A protein and the small-molecule ligand that binds it are described below.
Small molecule (SMILES): N[C@@H](Cc1c[nH]c2ccccc12)C(=O)O

Sequence of chain 1.A:
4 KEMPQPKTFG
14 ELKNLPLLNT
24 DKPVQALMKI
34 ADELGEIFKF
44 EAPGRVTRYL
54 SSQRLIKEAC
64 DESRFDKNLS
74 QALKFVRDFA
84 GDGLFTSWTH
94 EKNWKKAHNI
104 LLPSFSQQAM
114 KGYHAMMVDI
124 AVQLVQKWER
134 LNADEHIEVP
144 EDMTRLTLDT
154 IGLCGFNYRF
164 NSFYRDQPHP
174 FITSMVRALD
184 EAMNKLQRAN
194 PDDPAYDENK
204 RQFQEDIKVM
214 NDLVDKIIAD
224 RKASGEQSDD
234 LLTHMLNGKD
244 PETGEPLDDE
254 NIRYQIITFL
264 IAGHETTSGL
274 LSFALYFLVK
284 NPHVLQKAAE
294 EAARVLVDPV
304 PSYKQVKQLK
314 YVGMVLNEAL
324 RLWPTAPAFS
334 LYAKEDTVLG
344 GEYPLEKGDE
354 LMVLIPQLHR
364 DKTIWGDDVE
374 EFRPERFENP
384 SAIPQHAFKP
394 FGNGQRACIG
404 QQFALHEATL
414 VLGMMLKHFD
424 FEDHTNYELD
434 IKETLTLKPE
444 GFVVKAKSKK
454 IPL

Binding-site contacts:
Ligand atom CD1 contacts residue TYR52 of chain 1.A at 3.8 Å (hydrophobic).
Ligand atom CB contacts residue THR50 of chain 1.A at 3.9 Å.
Ligand atom CH2 contacts residue LEU18 of chain 1.A at 3.8 Å (hydrophobic).
Ligand atom N contacts residue TYR52 of chain 1.A at 3.7 Å.
Ligand atom CD2 contacts residue ARG48 of chain 1.A at 4.2 Å.
Ligand atom CE3 contacts residue LEU189 of chain 1.A at 4.0 Å (hydrophobic).
Ligand atom CD1 contacts residue LEU21 of chain 1.A at 4.2 Å (hydrophobic).
Ligand atom O contacts residue SER73 of chain 1.A at 3.5 Å.
Ligand atom CD1 contacts residue PHE43 of chain 1.A at 3.6 Å (hydrophobic).
Ligand atom CE2 contacts residue LEU21 of chain 1.A at 4.1 Å (hydrophobic).
Ligand atom CZ2 contacts residue LEU18 of chain 1.A at 3.5 Å (hydrophobic).
Ligand atom CG contacts residue THR50 of chain 1.A at 4.2 Å.
Ligand atom NE1 contacts residue LEU21 of chain 1.A at 4.0 Å.
Ligand atom CB contacts residue 87X1 of chain 1.E at 3.4 Å.
Ligand atom CE2 contacts residue ARG48 of chain 1.A at 4.0 Å.
Ligand atom OXT contacts residue 87X1 of chain 1.E at 3.8 Å.
Ligand atom C contacts residue SER73 of chain 1.A at 3.6 Å.
Ligand atom CA contacts residue TYR52 of chain 1.A at 3.9 Å (hydrophobic).
Ligand atom CG contacts residue 87X1 of chain 1.E at 4.1 Å.
Ligand atom CZ2 contacts residue ALA45 of chain 1.A at 3.7 Å (hydrophobic).
Ligand atom CB contacts residue TYR52 of chain 1.A at 3.4 Å (hydrophobic).
Ligand atom CZ3 contacts residue ARG48 of chain 1.A at 4.1 Å.
Ligand atom O contacts residue GLN74 of chain 1.A at 2.8 Å (h-bond).
Ligand atom CA contacts residue 87X1 of chain 1.E at 2.5 Å.
Ligand atom CG contacts residue TYR52 of chain 1.A at 3.9 Å (hydrophobic).
Ligand atom CA contacts residue MET355 of chain 1.A at 4.1 Å (hydrophobic).
Ligand atom CH2 contacts residue LEU189 of chain 1.A at 3.9 Å (hydrophobic).
Ligand atom CZ3 contacts residue GLN74 of chain 1.A at 3.8 Å.
Ligand atom CZ3 contacts residue LEU189 of chain 1.A at 3.8 Å (hydrophobic).
Ligand atom CH2 contacts residue ARG48 of chain 1.A at 4.0 Å.
Ligand atom N contacts residue 87X1 of chain 1.E at 1.3 Å.
Ligand atom C contacts residue GLN74 of chain 1.A at 3.4 Å.
Ligand atom OXT contacts residue SER73 of chain 1.A at 3.6 Å.
Ligand atom CZ2 contacts residue ARG48 of chain 1.A at 3.9 Å.
Ligand atom CD1 contacts residue THR50 of chain 1.A at 3.6 Å.
Ligand atom OXT contacts residue ALA75 of chain 1.A at 3.2 Å (h-bond).
Ligand atom NE1 contacts residue PHE43 of chain 1.A at 3.3 Å.
Ligand atom C contacts residue 87X1 of chain 1.E at 3.7 Å.
Ligand atom CE3 contacts residue GLN74 of chain 1.A at 3.6 Å.
Ligand atom OXT contacts residue GLN74 of chain 1.A at 3.2 Å (h-bond).